Sequence of chain 1.H:
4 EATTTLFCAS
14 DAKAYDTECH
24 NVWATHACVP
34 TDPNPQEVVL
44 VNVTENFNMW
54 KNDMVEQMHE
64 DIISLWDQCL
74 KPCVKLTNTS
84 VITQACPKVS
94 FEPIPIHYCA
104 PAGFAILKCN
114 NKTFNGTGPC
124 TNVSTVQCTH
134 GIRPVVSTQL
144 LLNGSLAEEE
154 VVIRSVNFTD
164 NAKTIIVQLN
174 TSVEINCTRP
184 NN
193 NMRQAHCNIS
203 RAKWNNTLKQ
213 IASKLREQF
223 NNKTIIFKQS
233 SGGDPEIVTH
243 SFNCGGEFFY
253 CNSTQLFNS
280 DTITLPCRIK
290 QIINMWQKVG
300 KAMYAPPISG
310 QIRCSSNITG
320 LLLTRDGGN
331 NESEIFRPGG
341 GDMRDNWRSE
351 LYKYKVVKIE

This protein binds this small molecule.
Small molecule (SMILES): CC(=O)N[C@@H]1[C@@H](O)[C@H](O)[C@@H](CO)O[C@H]1O

Binding-site contacts:
Ligand atom O7 contacts residue THR174 of chain 1.H at 4.2 Å.
Ligand atom O5 contacts residue VAL154 of chain 1.H at 3.4 Å.
Ligand atom C3 contacts residue GLN212 of chain 1.H at 4.2 Å.
Ligand atom N2 contacts residue GLN212 of chain 1.H at 4.3 Å.
Ligand atom C4 contacts residue GLU153 of chain 1.H at 4.3 Å.
Ligand atom C3 contacts residue ASN173 of chain 1.H at 3.7 Å.
Ligand atom C5 contacts residue GLU153 of chain 1.H at 4.3 Å.
Ligand atom O6 contacts residue VAL154 of chain 1.H at 3.3 Å.
Ligand atom C5 contacts residue ASN173 of chain 1.H at 3.6 Å.
Ligand atom O5 contacts residue ASN173 of chain 1.H at 2.4 Å (h-bond).
Ligand atom O7 contacts residue ASN173 of chain 1.H at 3.4 Å (h-bond).
Ligand atom O5 contacts residue GLN212 of chain 1.H at 4.0 Å.
Ligand atom C1 contacts residue GLN212 of chain 1.H at 4.1 Å.
Ligand atom C1 contacts residue VAL154 of chain 1.H at 4.1 Å (hydrophobic).
Ligand atom O6 contacts residue GLU153 of chain 1.H at 4.4 Å.
Ligand atom O5 contacts residue GLU153 of chain 1.H at 4.3 Å.
Ligand atom C5 contacts residue VAL154 of chain 1.H at 4.3 Å (hydrophobic).
Ligand atom C6 contacts residue GLU153 of chain 1.H at 3.6 Å.
Ligand atom O6 contacts residue LYS216 of chain 1.H at 3.1 Å.
Ligand atom N2 contacts residue ASN173 of chain 1.H at 3.2 Å (h-bond).
Ligand atom C7 contacts residue ASN173 of chain 1.H at 3.6 Å.
Ligand atom C1 contacts residue ASN173 of chain 1.H at 1.4 Å.
Ligand atom N2 contacts residue THR174 of chain 1.H at 4.4 Å.
Ligand atom C2 contacts residue GLN212 of chain 1.H at 4.5 Å.
Ligand atom C4 contacts residue ASN173 of chain 1.H at 3.9 Å.
Ligand atom C5 contacts residue GLN212 of chain 1.H at 4.1 Å.
Ligand atom C2 contacts residue ASN173 of chain 1.H at 2.4 Å.
Ligand atom C6 contacts residue LYS216 of chain 1.H at 3.4 Å.
Ligand atom C6 contacts residue VAL154 of chain 1.H at 3.8 Å (hydrophobic).
Ligand atom C8 contacts residue THR174 of chain 1.H at 3.5 Å.
Ligand atom C7 contacts residue THR174 of chain 1.H at 3.8 Å.